The protein below binds the small molecule below.
Small molecule (SMILES): Nc1ncnc2c1ncn2[C@@H]1O[C@H](CO[P](=O)(O)O[P](=O)(O)NP(=O)(O)O)[C@@H](O)[C@H]1O

Binding-site contacts:
Ligand atom O1G contacts residue THR93 of chain 1.B at 2.6 Å (h-bond).
Ligand atom O1B contacts residue ASP91 of chain 1.B at 2.7 Å (salt-bridge).
Ligand atom O2A contacts residue GLY160 of chain 1.B at 3.1 Å (h-bond).
Ligand atom O2G contacts residue LYS161 of chain 1.B at 3.3 Å (salt-bridge).
Ligand atom O3G contacts residue MG1 of chain 1.K at 2.1 Å.
Ligand atom N6 contacts residue PHE476 of chain 1.B at 3.3 Å.
Ligand atom C5 contacts residue PRO41 of chain 1.B at 3.5 Å (hydrophobic).
Ligand atom PB contacts residue MG1 of chain 1.K at 3.4 Å.
Ligand atom O2G contacts residue ASP60 of chain 1.B at 3.2 Å.
Ligand atom O3G contacts residue LYS161 of chain 1.B at 3.0 Å (salt-bridge).
Ligand atom O2B contacts residue THR94 of chain 1.B at 3.4 Å (h-bond).
Ligand atom O5' contacts residue GLY160 of chain 1.B at 3.6 Å.
Ligand atom O2B contacts residue THR95 of chain 1.B at 2.7 Å (h-bond).
Ligand atom PA contacts residue MG1 of chain 1.K at 3.5 Å.
Ligand atom O2' contacts residue GLU490 of chain 1.B at 2.7 Å (salt-bridge).
Ligand atom O2' contacts residue GLY404 of chain 1.B at 2.9 Å (h-bond).
Ligand atom O3G contacts residue ASP91 of chain 1.B at 2.9 Å (salt-bridge).
Ligand atom O4' contacts residue GLY40 of chain 1.B at 3.4 Å.
Ligand atom N1 contacts residue ASN474 of chain 1.B at 3.5 Å (h-bond).
Ligand atom O1A contacts residue MG1 of chain 1.K at 2.1 Å.
Ligand atom O1B contacts residue GLY92 of chain 1.B at 3.0 Å (h-bond).
Ligand atom N3 contacts residue GLY404 of chain 1.B at 3.4 Å.
Ligand atom O2A contacts residue THR38 of chain 1.B at 3.2 Å (h-bond).
Ligand atom O2G contacts residue GLY61 of chain 1.B at 2.7 Å (h-bond).
Ligand atom O2G contacts residue ASN59 of chain 1.B at 3.3 Å (h-bond).
Ligand atom N3B contacts residue THR94 of chain 1.B at 3.0 Å (h-bond).
Ligand atom O2B contacts residue GLY92 of chain 1.B at 3.1 Å.
Ligand atom PG contacts residue THR93 of chain 1.B at 3.5 Å.
Ligand atom N7 contacts residue PRO41 of chain 1.B at 3.5 Å.
Ligand atom C2' contacts residue GLU490 of chain 1.B at 3.3 Å.
Ligand atom O2G contacts residue THR94 of chain 1.B at 3.6 Å (h-bond).
Ligand atom PG contacts residue MG1 of chain 1.K at 3.4 Å.
Ligand atom O2A contacts residue GLY40 of chain 1.B at 2.9 Å (h-bond).
Ligand atom PA contacts residue GLY40 of chain 1.B at 3.5 Å.
Ligand atom C2 contacts residue LEU473 of chain 1.B at 3.5 Å (hydrophobic).
Ligand atom O3A contacts residue LEU39 of chain 1.B at 3.2 Å.
Ligand atom O5' contacts residue GLY40 of chain 1.B at 3.1 Å (h-bond).
Ligand atom O1A contacts residue GLY160 of chain 1.B at 3.5 Å (h-bond).
Ligand atom O2' contacts residue GLY403 of chain 1.B at 3.5 Å.
Ligand atom O1B contacts residue MG1 of chain 1.K at 2.3 Å.

Sequence of chain 1.B:
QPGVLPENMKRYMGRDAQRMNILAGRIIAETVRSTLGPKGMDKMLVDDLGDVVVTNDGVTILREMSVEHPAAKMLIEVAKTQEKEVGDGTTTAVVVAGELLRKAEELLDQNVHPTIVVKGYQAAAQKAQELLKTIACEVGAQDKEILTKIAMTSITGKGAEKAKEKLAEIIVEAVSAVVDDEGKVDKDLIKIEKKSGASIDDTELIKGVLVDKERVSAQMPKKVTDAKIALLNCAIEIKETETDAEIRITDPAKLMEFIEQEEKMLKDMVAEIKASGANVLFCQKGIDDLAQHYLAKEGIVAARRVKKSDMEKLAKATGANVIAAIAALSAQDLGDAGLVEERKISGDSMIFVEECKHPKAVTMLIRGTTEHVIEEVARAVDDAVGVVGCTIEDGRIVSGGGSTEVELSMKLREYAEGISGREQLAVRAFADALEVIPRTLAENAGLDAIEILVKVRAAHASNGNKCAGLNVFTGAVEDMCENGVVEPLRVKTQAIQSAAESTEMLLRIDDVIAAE